Sequence of chain 1.A:
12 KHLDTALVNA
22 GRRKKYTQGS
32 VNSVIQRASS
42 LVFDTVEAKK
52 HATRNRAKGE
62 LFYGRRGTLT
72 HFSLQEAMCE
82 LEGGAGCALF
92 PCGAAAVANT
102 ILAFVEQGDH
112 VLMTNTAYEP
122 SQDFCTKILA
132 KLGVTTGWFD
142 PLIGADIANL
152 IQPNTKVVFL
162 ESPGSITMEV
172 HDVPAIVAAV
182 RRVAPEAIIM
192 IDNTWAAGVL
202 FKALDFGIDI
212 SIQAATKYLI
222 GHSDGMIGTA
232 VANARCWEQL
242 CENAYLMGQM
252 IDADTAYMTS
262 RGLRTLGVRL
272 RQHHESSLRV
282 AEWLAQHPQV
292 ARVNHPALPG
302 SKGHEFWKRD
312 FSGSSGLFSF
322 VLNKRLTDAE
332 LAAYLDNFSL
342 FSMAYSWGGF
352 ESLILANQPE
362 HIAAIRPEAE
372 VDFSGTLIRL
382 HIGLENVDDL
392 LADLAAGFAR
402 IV

A small-molecule ligand and the protein it binds are described below.
Small molecule (SMILES): N[C@@H](CCCC[NH3+])C(=O)O

Sequence of chain 1.B:
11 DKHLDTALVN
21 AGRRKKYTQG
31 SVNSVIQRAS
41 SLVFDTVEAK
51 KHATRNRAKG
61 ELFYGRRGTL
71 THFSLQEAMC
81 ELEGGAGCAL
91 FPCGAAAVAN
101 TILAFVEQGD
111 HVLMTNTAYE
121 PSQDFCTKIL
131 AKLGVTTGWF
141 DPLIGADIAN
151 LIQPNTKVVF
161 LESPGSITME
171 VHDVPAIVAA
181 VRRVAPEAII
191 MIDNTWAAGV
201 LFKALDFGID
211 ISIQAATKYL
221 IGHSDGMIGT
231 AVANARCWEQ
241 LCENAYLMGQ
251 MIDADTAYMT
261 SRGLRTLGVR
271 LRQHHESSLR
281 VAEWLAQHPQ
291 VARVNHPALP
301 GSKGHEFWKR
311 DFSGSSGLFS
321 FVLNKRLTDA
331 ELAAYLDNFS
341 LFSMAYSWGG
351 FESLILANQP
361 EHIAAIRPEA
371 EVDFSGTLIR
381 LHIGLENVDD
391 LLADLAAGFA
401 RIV

Binding-site contacts:
Ligand atom C contacts residue ARG23 of chain 1.B at 3.9 Å.
Ligand atom NZ contacts residue GLU352 of chain 1.A at 2.8 Å (salt-bridge).
Ligand atom CD contacts residue ARG23 of chain 1.B at 3.7 Å.
Ligand atom C contacts residue LYS25 of chain 1.B at 3.5 Å.
Ligand atom CA contacts residue LYS25 of chain 1.B at 4.4 Å.
Ligand atom CE contacts residue SER340 of chain 1.A at 3.6 Å.
Ligand atom CA contacts residue ARG24 of chain 1.B at 4.5 Å.
Ligand atom OXT contacts residue LYS25 of chain 1.B at 3.1 Å.
Ligand atom NZ contacts residue ARG23 of chain 1.B at 4.3 Å.
Ligand atom CE contacts residue LEU341 of chain 1.A at 3.5 Å (hydrophobic).
Ligand atom C contacts residue ARG24 of chain 1.B at 3.7 Å.
Ligand atom CE contacts residue ASN20 of chain 1.B at 3.3 Å.
Ligand atom CA contacts residue ARG23 of chain 1.B at 3.6 Å.
Ligand atom OXT contacts residue THR28 of chain 1.B at 3.3 Å (h-bond).
Ligand atom NZ contacts residue SER343 of chain 1.A at 3.8 Å.
Ligand atom NZ contacts residue ASN20 of chain 1.B at 2.9 Å (h-bond).
Ligand atom CG contacts residue ASN20 of chain 1.B at 4.4 Å.
Ligand atom O contacts residue LYS25 of chain 1.B at 3.8 Å.
Ligand atom C contacts residue THR28 of chain 1.B at 3.4 Å.
Ligand atom CE contacts residue SER343 of chain 1.A at 3.8 Å.
Ligand atom NZ contacts residue LEU341 of chain 1.A at 2.7 Å (h-bond).
Ligand atom CE contacts residue GLU352 of chain 1.A at 3.6 Å.
Ligand atom CB contacts residue ARG23 of chain 1.B at 4.2 Å.
Ligand atom O contacts residue ARG24 of chain 1.B at 3.6 Å.
Ligand atom CD contacts residue ASN20 of chain 1.B at 3.4 Å.
Ligand atom CD contacts residue GLU352 of chain 1.A at 3.6 Å.
Ligand atom CD contacts residue SER343 of chain 1.A at 4.0 Å.
Ligand atom O contacts residue THR28 of chain 1.B at 2.7 Å (h-bond).
Ligand atom O contacts residue ARG23 of chain 1.B at 3.6 Å.
Ligand atom OXT contacts residue ARG24 of chain 1.B at 3.7 Å.
Ligand atom NZ contacts residue SER340 of chain 1.A at 4.2 Å.